Sequence of chain 1.B:
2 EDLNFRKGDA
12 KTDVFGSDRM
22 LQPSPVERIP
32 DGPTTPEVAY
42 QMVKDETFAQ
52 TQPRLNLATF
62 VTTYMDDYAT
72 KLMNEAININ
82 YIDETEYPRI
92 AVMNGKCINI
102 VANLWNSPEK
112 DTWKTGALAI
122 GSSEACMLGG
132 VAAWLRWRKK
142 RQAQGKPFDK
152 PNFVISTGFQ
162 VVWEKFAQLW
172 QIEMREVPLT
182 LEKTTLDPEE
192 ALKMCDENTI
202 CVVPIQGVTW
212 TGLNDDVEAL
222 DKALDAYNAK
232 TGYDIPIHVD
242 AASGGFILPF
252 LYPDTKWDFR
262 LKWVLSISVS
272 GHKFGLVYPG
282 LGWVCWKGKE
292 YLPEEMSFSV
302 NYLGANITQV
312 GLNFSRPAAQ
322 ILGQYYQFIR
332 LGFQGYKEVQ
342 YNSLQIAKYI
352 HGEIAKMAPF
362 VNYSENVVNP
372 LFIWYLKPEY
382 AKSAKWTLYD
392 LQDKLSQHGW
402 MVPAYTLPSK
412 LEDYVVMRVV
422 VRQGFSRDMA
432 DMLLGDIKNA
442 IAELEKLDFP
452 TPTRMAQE

The protein below binds the small molecule below.
Small molecule (SMILES): NCCCC(=O)O

Sequence of chain 1.E:
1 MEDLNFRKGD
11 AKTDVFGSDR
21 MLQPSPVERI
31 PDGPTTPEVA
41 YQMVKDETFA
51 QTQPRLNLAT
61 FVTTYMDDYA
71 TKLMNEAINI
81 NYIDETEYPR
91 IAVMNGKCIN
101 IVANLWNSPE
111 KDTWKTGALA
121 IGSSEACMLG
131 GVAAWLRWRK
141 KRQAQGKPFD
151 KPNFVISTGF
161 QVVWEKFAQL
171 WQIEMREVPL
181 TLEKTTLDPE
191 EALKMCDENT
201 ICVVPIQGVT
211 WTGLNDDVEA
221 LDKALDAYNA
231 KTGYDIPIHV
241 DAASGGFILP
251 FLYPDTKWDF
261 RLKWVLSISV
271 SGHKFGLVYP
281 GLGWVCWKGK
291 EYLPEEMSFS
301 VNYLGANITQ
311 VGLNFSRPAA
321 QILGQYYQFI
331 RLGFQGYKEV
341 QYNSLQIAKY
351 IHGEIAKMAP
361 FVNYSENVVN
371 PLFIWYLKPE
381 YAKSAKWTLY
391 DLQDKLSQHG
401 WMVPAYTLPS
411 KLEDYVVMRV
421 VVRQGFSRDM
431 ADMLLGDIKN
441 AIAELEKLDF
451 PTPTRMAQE

Binding-site contacts:
Ligand atom C contacts residue THR60 of chain 1.B at 3.4 Å.
Ligand atom OXT contacts residue ASP84 of chain 1.E at 2.6 Å (salt-bridge).
Ligand atom N contacts residue PHE315 of chain 1.E at 4.2 Å.
Ligand atom N contacts residue GLN161 of chain 1.B at 3.5 Å (h-bond).
Ligand atom CG contacts residue ASP84 of chain 1.E at 3.8 Å.
Ligand atom OXT contacts residue ASN81 of chain 1.E at 3.1 Å (h-bond).
Ligand atom CB contacts residue LYS274 of chain 1.B at 3.5 Å.
Ligand atom CG contacts residue SER316 of chain 1.E at 3.7 Å.
Ligand atom O contacts residue LYS274 of chain 1.B at 3.8 Å.
Ligand atom CD contacts residue THR210 of chain 1.B at 4.0 Å.
Ligand atom CB contacts residue PLP1 of chain 1.I at 3.5 Å.
Ligand atom CB contacts residue PHE315 of chain 1.E at 3.9 Å (hydrophobic).
Ligand atom OXT contacts residue VAL62 of chain 1.B at 3.9 Å.
Ligand atom CB contacts residue GLN161 of chain 1.B at 4.1 Å.
Ligand atom C contacts residue ASN81 of chain 1.E at 3.8 Å.
Ligand atom OXT contacts residue THR60 of chain 1.B at 2.6 Å (h-bond).
Ligand atom C contacts residue PHE61 of chain 1.B at 3.8 Å (hydrophobic).
Ligand atom O contacts residue THR60 of chain 1.B at 3.4 Å (h-bond).
Ligand atom CD contacts residue LYS274 of chain 1.B at 3.5 Å.
Ligand atom CD contacts residue GLN161 of chain 1.B at 4.1 Å.
Ligand atom OXT contacts residue PHE61 of chain 1.B at 3.9 Å.
Ligand atom CD contacts residue PLP1 of chain 1.I at 3.7 Å.
Ligand atom CD contacts residue PHE61 of chain 1.B at 3.9 Å (hydrophobic).
Ligand atom O contacts residue VAL62 of chain 1.B at 3.6 Å.
Ligand atom CG contacts residue PHE315 of chain 1.E at 3.9 Å (hydrophobic).
Ligand atom C contacts residue VAL62 of chain 1.B at 3.9 Å (hydrophobic).
Ligand atom O contacts residue PHE61 of chain 1.B at 2.8 Å (h-bond).
Ligand atom O contacts residue SER316 of chain 1.E at 4.5 Å.
Ligand atom CG contacts residue ILE83 of chain 1.E at 4.2 Å (hydrophobic).
Ligand atom N contacts residue THR210 of chain 1.B at 4.2 Å.
Ligand atom C contacts residue ASP84 of chain 1.E at 3.5 Å.
Ligand atom CG contacts residue ASN81 of chain 1.E at 4.3 Å.
Ligand atom CB contacts residue SER316 of chain 1.E at 3.8 Å.
Ligand atom C contacts residue SER316 of chain 1.E at 4.0 Å.
Ligand atom OXT contacts residue SER316 of chain 1.E at 4.3 Å.